Binding-site contacts:
Ligand atom C3 contacts residue CYS131 of chain 1.C at 3.1 Å (hydrophobic).
Ligand atom C2 contacts residue VAL202 of chain 1.C at 3.6 Å (hydrophobic).
Ligand atom C5A contacts residue HIS201 of chain 1.C at 3.3 Å.
Ligand atom C6A contacts residue CYS131 of chain 1.C at 3.6 Å (hydrophobic).
Ligand atom O6 contacts residue LYS209 of chain 1.C at 2.7 Å (salt-bridge).
Ligand atom O1P contacts residue VAL202 of chain 1.C at 3.0 Å (h-bond).
Ligand atom C6 contacts residue TRP223 of chain 1.C at 3.5 Å (hydrophobic).
Ligand atom O1X contacts residue ASN187 of chain 1.C at 2.7 Å (h-bond).
Ligand atom O3P contacts residue GLY90 of chain 1.C at 3.3 Å.
Ligand atom N7 contacts residue TRP223 of chain 1.C at 3.1 Å (h-bond).
Ligand atom O4' contacts residue ILE267 of chain 1.C at 3.6 Å.
Ligand atom C4A contacts residue HIS201 of chain 1.C at 3.1 Å.
Ligand atom O2 contacts residue ASN155 of chain 1.C at 3.6 Å (h-bond).
Ligand atom O5 contacts residue LYS297 of chain 1.C at 3.3 Å (salt-bridge).
Ligand atom O4 contacts residue TYR158 of chain 1.C at 3.6 Å (h-bond).
Ligand atom O2X contacts residue ARG230 of chain 1.C at 3.1 Å (salt-bridge).
Ligand atom N3 contacts residue PHE92 of chain 1.C at 3.6 Å.
Ligand atom O2' contacts residue TRP223 of chain 1.C at 3.5 Å (h-bond).
Ligand atom O1X contacts residue LYS297 of chain 1.C at 3.0 Å (salt-bridge).
Ligand atom O2' contacts residue SER291 of chain 1.C at 2.9 Å (h-bond).
Ligand atom O1X contacts residue ARG230 of chain 1.C at 3.1 Å (salt-bridge).
Ligand atom O3' contacts residue ASP292 of chain 1.C at 2.7 Å (salt-bridge).
Ligand atom O4 contacts residue CYS131 of chain 1.C at 3.0 Å (h-bond).
Ligand atom N1 contacts residue TRP223 of chain 1.C at 3.5 Å.
Ligand atom O3P contacts residue LEU91 of chain 1.C at 2.7 Å (h-bond).
Ligand atom C4 contacts residue VAL202 of chain 1.C at 3.6 Å (hydrophobic).
Ligand atom O4 contacts residue SER129 of chain 1.C at 3.4 Å (h-bond).
Ligand atom C8 contacts residue TRP223 of chain 1.C at 3.0 Å (hydrophobic).
Ligand atom O3 contacts residue ASN155 of chain 1.C at 3.6 Å.
Ligand atom C2A contacts residue CYS131 of chain 1.C at 3.0 Å (hydrophobic).
Ligand atom C3' contacts residue ASP292 of chain 1.C at 3.4 Å.
Ligand atom O3 contacts residue TYR158 of chain 1.C at 3.1 Å.
Ligand atom C5A contacts residue CYS131 of chain 1.C at 3.5 Å (hydrophobic).
Ligand atom C4A contacts residue CYS131 of chain 1.C at 3.2 Å (hydrophobic).
Ligand atom O5 contacts residue CYS131 of chain 1.C at 3.2 Å (h-bond).
Ligand atom C3 contacts residue GLY89 of chain 1.C at 3.4 Å.
Ligand atom N2 contacts residue GLY200 of chain 1.C at 3.2 Å (h-bond).
Ligand atom O1P contacts residue HIS201 of chain 1.C at 3.2 Å.
Ligand atom C8 contacts residue VAL222 of chain 1.C at 3.6 Å (hydrophobic).
Ligand atom O3 contacts residue CYS131 of chain 1.C at 2.9 Å (h-bond).

Sequence of chain 1.C:
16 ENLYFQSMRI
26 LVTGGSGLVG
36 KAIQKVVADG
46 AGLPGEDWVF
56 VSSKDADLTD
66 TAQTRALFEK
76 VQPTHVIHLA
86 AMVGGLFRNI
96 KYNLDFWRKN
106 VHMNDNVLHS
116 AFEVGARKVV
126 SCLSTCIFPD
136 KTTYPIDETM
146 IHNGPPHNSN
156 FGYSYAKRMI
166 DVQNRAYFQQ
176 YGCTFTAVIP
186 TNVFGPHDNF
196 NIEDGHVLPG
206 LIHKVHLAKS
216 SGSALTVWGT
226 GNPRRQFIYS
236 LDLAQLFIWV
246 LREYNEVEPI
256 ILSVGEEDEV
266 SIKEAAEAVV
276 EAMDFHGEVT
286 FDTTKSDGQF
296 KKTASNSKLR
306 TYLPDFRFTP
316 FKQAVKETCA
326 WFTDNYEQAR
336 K

The small molecule below binds the protein below.
Small molecule (SMILES): C[C@@H]1O[C@H](OP(=O)(O)OP(=O)(O)OC[C@H]2O[C@@H](n3cnc4c(=O)[nH]c(N)nc43)[C@H](O)[C@@H]2O)[C@@H](O)[C@H](O)[C@@H]1O